Binding-site contacts:
Ligand atom C3 contacts residue TYR108 of chain 1.A at 3.8 Å (hydrophobic).
Ligand atom C9 contacts residue TYR108 of chain 1.A at 3.8 Å (hydrophobic).
Ligand atom C4 contacts residue TYR108 of chain 1.A at 3.8 Å (hydrophobic).
Ligand atom C3 contacts residue GSH1 of chain 1.D at 2.9 Å.
Ligand atom C contacts residue TYR7 of chain 1.A at 4.2 Å (hydrophobic).
Ligand atom O4 contacts residue ARG13 of chain 1.A at 3.0 Å (salt-bridge).
Ligand atom C contacts residue ARG13 of chain 1.A at 3.8 Å.
Ligand atom O contacts residue GSH1 of chain 1.D at 3.9 Å.
Ligand atom C contacts residue GSH1 of chain 1.D at 3.1 Å.
Ligand atom C6 contacts residue TYR108 of chain 1.A at 3.7 Å (hydrophobic).
Ligand atom C1 contacts residue TYR7 of chain 1.A at 4.3 Å (hydrophobic).
Ligand atom C2 contacts residue TYR7 of chain 1.A at 4.2 Å (hydrophobic).
Ligand atom C10 contacts residue PHE8 of chain 1.A at 3.7 Å (hydrophobic).
Ligand atom C11 contacts residue TYR108 of chain 1.A at 3.5 Å (hydrophobic).
Ligand atom O contacts residue ILE104 of chain 1.A at 3.4 Å.
Ligand atom C1 contacts residue GSH1 of chain 1.D at 2.6 Å.
Ligand atom O contacts residue ARG13 of chain 1.A at 3.5 Å (salt-bridge).
Ligand atom O contacts residue TYR7 of chain 1.A at 3.9 Å.
Ligand atom C1 contacts residue ILE104 of chain 1.A at 4.2 Å (hydrophobic).
Ligand atom O3 contacts residue GLY205 of chain 1.A at 3.9 Å.
Ligand atom O1 contacts residue TYR108 of chain 1.A at 3.7 Å.
Ligand atom C5 contacts residue TYR108 of chain 1.A at 3.5 Å (hydrophobic).
Ligand atom O4 contacts residue ILE104 of chain 1.A at 3.7 Å.
Ligand atom C10 contacts residue VAL10 of chain 1.A at 3.7 Å (hydrophobic).
Ligand atom C10 contacts residue TYR108 of chain 1.A at 4.4 Å (hydrophobic).
Ligand atom C1 contacts residue TYR108 of chain 1.A at 3.6 Å (hydrophobic).
Ligand atom C2 contacts residue GSH1 of chain 1.D at 1.8 Å.
Ligand atom C2 contacts residue TYR108 of chain 1.A at 4.3 Å (hydrophobic).
Ligand atom C10 contacts residue GLY205 of chain 1.A at 3.8 Å.
Ligand atom O2 contacts residue TYR108 of chain 1.A at 4.0 Å.
Ligand atom C4 contacts residue GSH1 of chain 1.D at 3.9 Å.
Ligand atom O3 contacts residue PHE8 of chain 1.A at 4.4 Å.
Ligand atom O3 contacts residue TYR108 of chain 1.A at 4.3 Å.
Ligand atom C contacts residue ILE104 of chain 1.A at 3.5 Å (hydrophobic).
Ligand atom C7 contacts residue TYR108 of chain 1.A at 3.5 Å (hydrophobic).
Ligand atom C11 contacts residue GSH1 of chain 1.D at 3.4 Å.
Ligand atom O4 contacts residue GSH1 of chain 1.D at 3.4 Å (h-bond).
Ligand atom C9 contacts residue GSH1 of chain 1.D at 4.3 Å.
Ligand atom O contacts residue GLY12 of chain 1.A at 3.6 Å.

Sequence of chain 1.A:
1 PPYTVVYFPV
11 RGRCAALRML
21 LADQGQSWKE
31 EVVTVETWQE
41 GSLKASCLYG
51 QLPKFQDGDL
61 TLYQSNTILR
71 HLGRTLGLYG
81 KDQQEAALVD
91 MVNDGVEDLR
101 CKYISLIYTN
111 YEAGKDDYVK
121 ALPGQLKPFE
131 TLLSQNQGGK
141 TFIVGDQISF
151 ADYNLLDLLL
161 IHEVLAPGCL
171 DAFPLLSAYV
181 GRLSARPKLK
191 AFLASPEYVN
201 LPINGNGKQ

A protein and the small-molecule ligand that binds it are described below.
Small molecule (SMILES): COc1cc(CCC(=O)O)cc(OC)c1OC